Sequence of chain 1.C:
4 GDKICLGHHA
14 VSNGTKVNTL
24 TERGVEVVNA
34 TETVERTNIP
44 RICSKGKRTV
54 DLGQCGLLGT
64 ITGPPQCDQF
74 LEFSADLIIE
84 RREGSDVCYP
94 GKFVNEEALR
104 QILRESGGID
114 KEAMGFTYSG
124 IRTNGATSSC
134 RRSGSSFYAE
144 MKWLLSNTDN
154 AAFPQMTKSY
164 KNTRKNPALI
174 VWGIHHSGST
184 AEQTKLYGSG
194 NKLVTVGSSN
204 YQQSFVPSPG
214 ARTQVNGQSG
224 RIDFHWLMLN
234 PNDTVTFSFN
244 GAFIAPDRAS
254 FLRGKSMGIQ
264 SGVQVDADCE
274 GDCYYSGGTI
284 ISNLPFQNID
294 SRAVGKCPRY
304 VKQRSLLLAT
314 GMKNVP

Binding-site contacts:
Ligand atom C4 contacts residue ASN235 of chain 1.C at 4.3 Å.
Ligand atom C8 contacts residue ASN235 of chain 1.C at 4.0 Å.
Ligand atom C3 contacts residue ASN235 of chain 1.C at 4.0 Å.
Ligand atom N2 contacts residue ASN235 of chain 1.C at 3.4 Å (h-bond).
Ligand atom O5 contacts residue ASN235 of chain 1.C at 2.3 Å (h-bond).
Ligand atom C6 contacts residue ASN235 of chain 1.C at 4.4 Å.
Ligand atom C5 contacts residue ASN235 of chain 1.C at 3.4 Å.
Ligand atom C2 contacts residue ASN235 of chain 1.C at 2.9 Å.
Ligand atom O7 contacts residue ASN235 of chain 1.C at 3.8 Å.
Ligand atom C1 contacts residue ASN235 of chain 1.C at 1.5 Å.
Ligand atom C7 contacts residue ASN235 of chain 1.C at 3.5 Å.

The small molecule below binds the protein below.
Small molecule (SMILES): CC(=O)N[C@@H]1[C@@H](O)[C@H](O)[C@@H](CO)O[C@H]1O